A small-molecule ligand and the protein it binds are described below.
Small molecule (SMILES): CC(=O)N[C@H]1[C@H](O[C@H]2[C@H](O)[C@@H](NC(C)=O)CO[C@@H]2CO)O[C@H](CO)[C@@H](O)[C@@H]1O

Sequence of chain 1.A:
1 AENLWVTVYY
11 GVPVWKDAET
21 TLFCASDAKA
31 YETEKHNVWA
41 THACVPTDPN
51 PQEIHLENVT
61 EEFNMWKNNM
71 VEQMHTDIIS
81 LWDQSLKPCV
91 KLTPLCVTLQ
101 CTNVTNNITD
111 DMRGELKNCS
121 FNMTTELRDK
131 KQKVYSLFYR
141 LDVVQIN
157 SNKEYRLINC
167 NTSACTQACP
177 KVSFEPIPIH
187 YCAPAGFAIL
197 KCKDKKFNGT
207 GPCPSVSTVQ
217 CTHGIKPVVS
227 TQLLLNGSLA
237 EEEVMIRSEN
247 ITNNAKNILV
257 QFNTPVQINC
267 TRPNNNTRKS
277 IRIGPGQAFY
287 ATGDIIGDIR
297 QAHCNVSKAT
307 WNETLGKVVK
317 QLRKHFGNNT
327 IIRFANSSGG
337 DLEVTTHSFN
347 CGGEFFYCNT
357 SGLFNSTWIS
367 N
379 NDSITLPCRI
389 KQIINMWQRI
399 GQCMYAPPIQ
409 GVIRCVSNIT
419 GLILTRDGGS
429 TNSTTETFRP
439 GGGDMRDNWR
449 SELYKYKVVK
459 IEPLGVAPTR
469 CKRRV

Binding-site contacts:
Ligand atom O7 contacts residue ILE247 of chain 1.A at 4.1 Å.
Ligand atom C1 contacts residue ASN204 of chain 1.A at 1.4 Å.
Ligand atom C2 contacts residue ASN204 of chain 1.A at 2.5 Å.
Ligand atom O5 contacts residue ASN204 of chain 1.A at 2.4 Å (h-bond).
Ligand atom O7 contacts residue ASN204 of chain 1.A at 3.2 Å (h-bond).
Ligand atom C1 contacts residue THR206 of chain 1.A at 4.1 Å.
Ligand atom C8 contacts residue SER244 of chain 1.A at 3.7 Å.
Ligand atom C5 contacts residue THR206 of chain 1.A at 4.1 Å.
Ligand atom C8 contacts residue ASN204 of chain 1.A at 4.3 Å.
Ligand atom C7 contacts residue ILE247 of chain 1.A at 4.3 Å (hydrophobic).
Ligand atom C5 contacts residue ASN204 of chain 1.A at 3.7 Å.
Ligand atom C8 contacts residue ILE247 of chain 1.A at 3.7 Å (hydrophobic).
Ligand atom C4 contacts residue ASN204 of chain 1.A at 4.3 Å.
Ligand atom C3 contacts residue ASN204 of chain 1.A at 3.8 Å.
Ligand atom O5 contacts residue THR206 of chain 1.A at 4.2 Å.
Ligand atom O7 contacts residue HIS321 of chain 1.A at 3.7 Å.
Ligand atom C7 contacts residue ASN204 of chain 1.A at 3.2 Å.
Ligand atom N2 contacts residue ASN204 of chain 1.A at 2.8 Å (h-bond).